Binding-site contacts:
Ligand atom C contacts residue LEU286 of chain 7.U at 3.8 Å (hydrophobic).
Ligand atom O contacts residue HIS277 of chain 7.U at 3.4 Å.
Ligand atom CD1 contacts residue TYR94 of chain 7.U at 3.5 Å (hydrophobic).
Ligand atom CG1 contacts residue TYR94 of chain 7.U at 3.8 Å (hydrophobic).
Ligand atom O contacts residue ASN281 of chain 7.U at 2.6 Å (h-bond).
Ligand atom CG2 contacts residue GLU236 of chain 7.U at 3.3 Å.
Ligand atom CD contacts residue HIS277 of chain 7.U at 3.9 Å.
Ligand atom CG contacts residue TYR273 of chain 7.U at 3.6 Å (hydrophobic).
Ligand atom C contacts residue THR235 of chain 7.U at 3.6 Å.
Ligand atom CB contacts residue ASP233 of chain 7.U at 3.0 Å.
Ligand atom N contacts residue ASN227 of chain 7.U at 3.0 Å (h-bond).
Ligand atom O contacts residue THR235 of chain 7.U at 3.1 Å (h-bond).
Ligand atom CG1 contacts residue VAL280 of chain 7.U at 4.0 Å (hydrophobic).
Ligand atom CG contacts residue ASP233 of chain 7.U at 3.0 Å.
Ligand atom O contacts residue LEU286 of chain 7.U at 3.2 Å.
Ligand atom CB contacts residue HIS277 of chain 7.U at 3.7 Å.
Ligand atom CG contacts residue HIS277 of chain 7.U at 3.8 Å.
Ligand atom CG contacts residue LYS234 of chain 7.U at 3.3 Å.
Ligand atom O contacts residue LYS234 of chain 7.U at 3.6 Å.
Ligand atom C contacts residue TYR94 of chain 7.U at 4.0 Å (hydrophobic).
Ligand atom CG2 contacts residue ASN281 of chain 7.U at 3.6 Å.
Ligand atom CD1 contacts residue TYR91 of chain 7.U at 3.9 Å (hydrophobic).
Ligand atom CB contacts residue TYR238 of chain 7.U at 3.6 Å (hydrophobic).
Ligand atom N contacts residue THR235 of chain 7.U at 3.5 Å (h-bond).
Ligand atom N contacts residue THR235 of chain 7.U at 3.9 Å.
Ligand atom C contacts residue THR235 of chain 7.U at 3.6 Å.
Ligand atom O contacts residue ASN227 of chain 7.U at 3.6 Å.
Ligand atom O contacts residue THR235 of chain 7.U at 3.0 Å (h-bond).
Ligand atom CA contacts residue ASN227 of chain 7.U at 3.7 Å.
Ligand atom C contacts residue ASN227 of chain 7.U at 3.5 Å.
Ligand atom C contacts residue ASN281 of chain 7.U at 3.8 Å.
Ligand atom CG2 contacts residue LEU286 of chain 7.U at 3.7 Å (hydrophobic).
Ligand atom CG2 contacts residue PHE278 of chain 7.U at 3.7 Å (hydrophobic).
Ligand atom CG2 contacts residue HIS277 of chain 7.U at 3.3 Å.
Ligand atom O contacts residue TYR94 of chain 7.U at 2.9 Å.
Ligand atom CB contacts residue LEU286 of chain 7.U at 3.9 Å (hydrophobic).
Ligand atom CA contacts residue THR235 of chain 7.U at 3.6 Å.
Ligand atom C contacts residue THR235 of chain 7.U at 3.6 Å.
Ligand atom N contacts residue TYR273 of chain 7.U at 3.9 Å.
Ligand atom CD contacts residue TYR273 of chain 7.U at 3.3 Å (hydrophobic).

The small molecule below binds the protein below.
Small molecule (SMILES): CC[C@H](C)[C@H](NC(=O)[C@H](CO)NC(=O)[C@H](CCCN=C(N)N)NC(=O)[C@@H](NC(=O)[C@@H]1CCCN1C(=O)[C@@H]1CCCN1C(=O)[C@H](C)N)C(C)C)C(=O)N[C@H](C=O)Cc1ccc(O)cc1

Sequence of chain 7.U:
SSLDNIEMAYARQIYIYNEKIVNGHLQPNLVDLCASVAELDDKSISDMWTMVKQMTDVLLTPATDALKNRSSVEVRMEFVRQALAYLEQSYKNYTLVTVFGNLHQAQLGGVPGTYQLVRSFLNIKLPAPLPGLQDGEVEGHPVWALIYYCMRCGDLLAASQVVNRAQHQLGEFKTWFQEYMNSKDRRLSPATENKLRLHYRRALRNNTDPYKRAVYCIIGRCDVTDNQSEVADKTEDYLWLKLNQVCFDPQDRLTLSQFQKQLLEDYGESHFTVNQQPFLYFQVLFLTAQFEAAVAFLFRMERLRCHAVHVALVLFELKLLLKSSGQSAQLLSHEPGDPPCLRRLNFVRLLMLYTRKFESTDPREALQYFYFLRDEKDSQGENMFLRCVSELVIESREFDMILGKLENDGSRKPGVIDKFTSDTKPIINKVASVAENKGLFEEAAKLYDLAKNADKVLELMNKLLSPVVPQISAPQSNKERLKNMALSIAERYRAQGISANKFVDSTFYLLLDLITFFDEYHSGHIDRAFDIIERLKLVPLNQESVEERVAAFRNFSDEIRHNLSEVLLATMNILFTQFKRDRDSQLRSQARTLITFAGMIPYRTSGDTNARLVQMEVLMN